This small molecule binds to this protein.
Small molecule (SMILES): C[C@H](N)C(=O)O

Binding-site contacts:
Ligand atom OXT contacts residue ARG351 of chain 1.A at 3.6 Å.
Ligand atom CB contacts residue HIS354 of chain 1.A at 4.2 Å.
Ligand atom N contacts residue HIS354 of chain 1.A at 3.9 Å.
Ligand atom CB contacts residue TYR366 of chain 1.A at 3.1 Å (hydrophobic).
Ligand atom CA contacts residue HIS354 of chain 1.A at 4.5 Å.
Ligand atom O contacts residue TYR366 of chain 1.A at 3.9 Å.
Ligand atom OXT contacts residue HIS354 of chain 1.A at 4.4 Å.
Ligand atom N contacts residue GLY353 of chain 1.A at 4.2 Å.
Ligand atom C contacts residue TYR366 of chain 1.A at 4.0 Å (hydrophobic).
Ligand atom C contacts residue ARG351 of chain 1.A at 4.4 Å.
Ligand atom O contacts residue GLY353 of chain 1.A at 4.4 Å.
Ligand atom C contacts residue GLY353 of chain 1.A at 3.8 Å.
Ligand atom CA contacts residue TYR366 of chain 1.A at 4.1 Å (hydrophobic).
Ligand atom OXT contacts residue GLY353 of chain 1.A at 2.7 Å (h-bond).

Sequence of chain 1.A:
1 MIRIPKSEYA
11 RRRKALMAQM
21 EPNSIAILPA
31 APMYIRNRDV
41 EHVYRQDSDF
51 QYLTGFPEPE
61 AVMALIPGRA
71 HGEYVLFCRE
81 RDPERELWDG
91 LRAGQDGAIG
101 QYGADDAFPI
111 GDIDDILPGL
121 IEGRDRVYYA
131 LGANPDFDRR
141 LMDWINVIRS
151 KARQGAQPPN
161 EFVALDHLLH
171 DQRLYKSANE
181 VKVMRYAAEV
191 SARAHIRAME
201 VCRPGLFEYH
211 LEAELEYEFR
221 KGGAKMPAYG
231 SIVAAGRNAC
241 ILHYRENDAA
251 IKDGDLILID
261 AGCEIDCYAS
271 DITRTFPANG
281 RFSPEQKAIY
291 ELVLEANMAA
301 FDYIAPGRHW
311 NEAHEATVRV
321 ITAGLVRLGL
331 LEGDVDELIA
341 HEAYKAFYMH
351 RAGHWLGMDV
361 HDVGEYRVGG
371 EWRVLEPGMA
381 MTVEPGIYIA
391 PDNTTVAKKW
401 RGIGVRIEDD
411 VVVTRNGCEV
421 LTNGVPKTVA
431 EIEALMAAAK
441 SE